Sequence of chain 1.D:
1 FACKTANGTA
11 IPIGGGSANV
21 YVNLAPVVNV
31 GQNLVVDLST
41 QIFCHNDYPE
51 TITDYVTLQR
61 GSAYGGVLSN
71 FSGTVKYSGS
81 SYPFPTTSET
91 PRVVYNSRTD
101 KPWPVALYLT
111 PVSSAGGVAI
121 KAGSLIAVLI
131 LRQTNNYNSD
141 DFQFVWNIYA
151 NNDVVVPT

A protein and the small-molecule ligand that binds it are described below.
Small molecule (SMILES): OC[C@H]1O[C@H](OCC#Cc2ccc(-c3ccccc3)cc2)[C@@H](O)[C@@H](O)[C@@H]1O

Binding-site contacts:
Ligand atom C6 contacts residue ASN46 of chain 1.D at 3.3 Å.
Ligand atom C11 contacts residue TYR137 of chain 1.D at 3.6 Å (hydrophobic).
Ligand atom C3 contacts residue ASN135 of chain 1.D at 3.8 Å.
Ligand atom C6 contacts residue PHE1 of chain 1.D at 3.8 Å (hydrophobic).
Ligand atom C6 contacts residue TYR48 of chain 1.D at 3.8 Å (hydrophobic).
Ligand atom C3 contacts residue GLN133 of chain 1.D at 3.9 Å.
Ligand atom O5 contacts residue PHE1 of chain 1.D at 3.0 Å (h-bond).
Ligand atom O3 contacts residue PHE142 of chain 1.D at 3.7 Å.
Ligand atom O4 contacts residue ASP54 of chain 1.D at 2.6 Å (salt-bridge).
Ligand atom O3 contacts residue ASP140 of chain 1.D at 2.6 Å (salt-bridge).
Ligand atom C7 contacts residue TYR48 of chain 1.D at 3.7 Å (hydrophobic).
Ligand atom C1 contacts residue PHE1 of chain 1.D at 3.6 Å (hydrophobic).
Ligand atom C3 contacts residue ASP140 of chain 1.D at 3.2 Å.
Ligand atom C2 contacts residue ASP140 of chain 1.D at 3.8 Å.
Ligand atom C2 contacts residue PHE1 of chain 1.D at 3.8 Å (hydrophobic).
Ligand atom C9 contacts residue ILE52 of chain 1.D at 3.7 Å (hydrophobic).
Ligand atom C17 contacts residue THR51 of chain 1.D at 3.8 Å.
Ligand atom O6 contacts residue ASN46 of chain 1.D at 3.1 Å (h-bond).
Ligand atom C8 contacts residue TYR48 of chain 1.D at 3.7 Å (hydrophobic).
Ligand atom C4 contacts residue PHE1 of chain 1.D at 3.8 Å (hydrophobic).
Ligand atom C12 contacts residue TYR137 of chain 1.D at 3.2 Å (hydrophobic).
Ligand atom O4 contacts residue ILE52 of chain 1.D at 3.5 Å.
Ligand atom C4 contacts residue GLN133 of chain 1.D at 3.7 Å.
Ligand atom O3 contacts residue ASN135 of chain 1.D at 3.5 Å (h-bond).
Ligand atom C5 contacts residue PHE1 of chain 1.D at 3.6 Å (hydrophobic).
Ligand atom O4 contacts residue GLN133 of chain 1.D at 3.5 Å (h-bond).
Ligand atom C6 contacts residue ASP47 of chain 1.D at 3.8 Å.
Ligand atom O4 contacts residue ASN135 of chain 1.D at 2.9 Å (h-bond).
Ligand atom C2 contacts residue ILE13 of chain 1.D at 3.8 Å (hydrophobic).
Ligand atom O6 contacts residue ASP54 of chain 1.D at 2.6 Å (salt-bridge).
Ligand atom C21 contacts residue TYR137 of chain 1.D at 3.5 Å (hydrophobic).
Ligand atom C15 contacts residue ILE52 of chain 1.D at 3.4 Å (hydrophobic).
Ligand atom C6 contacts residue ASP54 of chain 1.D at 3.4 Å.
Ligand atom O2 contacts residue ILE13 of chain 1.D at 3.5 Å.
Ligand atom C4 contacts residue ASP54 of chain 1.D at 3.4 Å.
Ligand atom O2 contacts residue PHE1 of chain 1.D at 2.9 Å (h-bond).
Ligand atom O6 contacts residue PHE1 of chain 1.D at 2.8 Å (h-bond).
Ligand atom C10 contacts residue ILE52 of chain 1.D at 3.6 Å (hydrophobic).
Ligand atom O6 contacts residue ASP47 of chain 1.D at 2.9 Å (salt-bridge).
Ligand atom O3 contacts residue GLN133 of chain 1.D at 3.0 Å (h-bond).